Sequence of chain 6.A:
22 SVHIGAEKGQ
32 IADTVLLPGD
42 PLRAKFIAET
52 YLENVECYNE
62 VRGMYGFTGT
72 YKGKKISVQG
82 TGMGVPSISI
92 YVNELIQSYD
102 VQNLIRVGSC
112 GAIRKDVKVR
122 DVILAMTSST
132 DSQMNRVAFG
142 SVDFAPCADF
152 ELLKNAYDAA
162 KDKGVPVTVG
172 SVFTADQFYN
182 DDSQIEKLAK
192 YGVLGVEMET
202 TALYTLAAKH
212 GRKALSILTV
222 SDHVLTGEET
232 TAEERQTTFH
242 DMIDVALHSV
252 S

Binding-site contacts:
Ligand atom C2 contacts residue PHE179 of chain 6.A at 3.6 Å (hydrophobic).
Ligand atom N2 contacts residue MET199 of chain 6.A at 3.6 Å.
Ligand atom N3 contacts residue GLU198 of chain 6.A at 3.9 Å.
Ligand atom C5 contacts residue PHE179 of chain 6.A at 3.5 Å (hydrophobic).
Ligand atom C5 contacts residue VAL197 of chain 6.A at 3.9 Å (hydrophobic).
Ligand atom N3 contacts residue MET199 of chain 6.A at 3.8 Å.
Ligand atom C3' contacts residue GLU200 of chain 6.A at 3.1 Å.
Ligand atom N9 contacts residue VAL197 of chain 6.A at 3.4 Å (h-bond).
Ligand atom N2 contacts residue PHE179 of chain 6.A at 3.8 Å.
Ligand atom C8 contacts residue SER222 of chain 6.A at 3.7 Å.
Ligand atom C3' contacts residue PO41 of chain 6.C at 2.9 Å.
Ligand atom C2' contacts residue PO41 of chain 6.C at 3.9 Å.
Ligand atom O3' contacts residue PO41 of chain 6.C at 2.7 Å (h-bond).
Ligand atom C8 contacts residue CYS111 of chain 6.A at 3.6 Å (hydrophobic).
Ligand atom O1' contacts residue PO41 of chain 6.C at 3.6 Å.
Ligand atom O3' contacts residue GLU200 of chain 6.A at 2.7 Å (salt-bridge).
Ligand atom C8 contacts residue GLY112 of chain 6.A at 3.4 Å.
Ligand atom O3' contacts residue MET84 of chain 6.A at 3.8 Å.
Ligand atom O6 contacts residue VAL225 of chain 6.A at 3.8 Å.
Ligand atom N3 contacts residue PHE179 of chain 6.A at 3.8 Å.
Ligand atom C2 contacts residue VAL197 of chain 6.A at 3.6 Å (hydrophobic).
Ligand atom C3' contacts residue ARG107 of chain 6.A at 3.8 Å.
Ligand atom N3 contacts residue VAL197 of chain 6.A at 3.5 Å (h-bond).
Ligand atom C1' contacts residue CYS111 of chain 6.A at 3.8 Å (hydrophobic).
Ligand atom N7 contacts residue GLY112 of chain 6.A at 3.6 Å (h-bond).
Ligand atom N2 contacts residue ALA176 of chain 6.A at 3.5 Å.
Ligand atom N2 contacts residue VAL197 of chain 6.A at 3.4 Å.
Ligand atom C2' contacts residue MET199 of chain 6.A at 3.7 Å (hydrophobic).
Ligand atom C3' contacts residue MET199 of chain 6.A at 3.8 Å (hydrophobic).
Ligand atom N9 contacts residue GLY112 of chain 6.A at 3.9 Å.
Ligand atom C1' contacts residue GLU198 of chain 6.A at 3.7 Å.
Ligand atom C4 contacts residue VAL197 of chain 6.A at 3.3 Å (hydrophobic).
Ligand atom N1 contacts residue PHE179 of chain 6.A at 3.7 Å.
Ligand atom C6 contacts residue PHE179 of chain 6.A at 3.7 Å (hydrophobic).
Ligand atom C8 contacts residue VAL197 of chain 6.A at 4.0 Å (hydrophobic).
Ligand atom C4 contacts residue PHE179 of chain 6.A at 3.7 Å (hydrophobic).
Ligand atom C1' contacts residue VAL197 of chain 6.A at 3.7 Å (hydrophobic).
Ligand atom N1 contacts residue VAL197 of chain 6.A at 3.9 Å.
Ligand atom C6 contacts residue VAL197 of chain 6.A at 3.9 Å (hydrophobic).
Ligand atom C1' contacts residue SER110 of chain 6.A at 3.3 Å.

A small-molecule ligand and the protein it binds are described below.
Small molecule (SMILES): Nc1nc2c(ncn2COCCO)c(=O)[nH]1